Binding-site contacts:
Ligand atom C12 contacts residue JG35 of chain 1.D at 1.0 Å.
Ligand atom CB contacts residue ILE6 of chain 1.D at 0.6 Å (hydrophobic).
Ligand atom CG contacts residue ILE6 of chain 1.D at 0.6 Å (hydrophobic).
Ligand atom CA contacts residue LEU3 of chain 1.D at 0.8 Å (hydrophobic).
Ligand atom C8 contacts residue JG35 of chain 1.D at 1.1 Å.
Ligand atom C contacts residue LEU3 of chain 1.D at 0.4 Å (hydrophobic).
Ligand atom CA contacts residue ASN4 of chain 1.D at 0.8 Å.
Ligand atom C10 contacts residue JG35 of chain 1.D at 0.4 Å.
Ligand atom CG1 contacts residue ASN4 of chain 1.D at 1.1 Å.
Ligand atom CA contacts residue JG35 of chain 1.D at 0.9 Å.
Ligand atom O contacts residue JG35 of chain 1.D at 1.0 Å (h-bond).
Ligand atom C1 contacts residue JG35 of chain 1.D at 0.8 Å.
Ligand atom C contacts residue SER2 of chain 1.D at 0.8 Å.
Ligand atom O contacts residue VME7 of chain 1.D at 0.2 Å (h-bond).
Ligand atom C6 contacts residue JG35 of chain 1.D at 0.9 Å.
Ligand atom O contacts residue LEU3 of chain 1.D at 0.2 Å (h-bond).
Ligand atom CB contacts residue ASN4 of chain 1.D at 1.0 Å.
Ligand atom N contacts residue LEU3 of chain 1.D at 0.6 Å.
Ligand atom C4 contacts residue JG35 of chain 1.D at 0.6 Å.
Ligand atom C contacts residue VME7 of chain 1.D at 0.7 Å.
Ligand atom N contacts residue VME7 of chain 1.D at 0.6 Å.
Ligand atom CM contacts residue SER2 of chain 1.D at 0.7 Å.
Ligand atom N contacts residue VME7 of chain 1.D at 0.9 Å.
Ligand atom CA contacts residue ILE6 of chain 1.D at 0.9 Å (hydrophobic).
Ligand atom N contacts residue ILE6 of chain 1.D at 0.9 Å.
Ligand atom O1 contacts residue JG35 of chain 1.D at 0.6 Å (h-bond).
Ligand atom O contacts residue SER2 of chain 1.D at 0.4 Å (h-bond).
Ligand atom CG2 contacts residue LEU3 of chain 1.D at 0.9 Å (hydrophobic).
Ligand atom C7 contacts residue JG35 of chain 1.D at 0.8 Å.
Ligand atom C15 contacts residue JG35 of chain 1.D at 0.8 Å.
Ligand atom O contacts residue ILE6 of chain 1.D at 0.5 Å (h-bond).
Ligand atom N2 contacts residue JG35 of chain 1.D at 1.0 Å.
Ligand atom C contacts residue ILE6 of chain 1.D at 0.7 Å (hydrophobic).
Ligand atom CG contacts residue VME7 of chain 1.D at 1.1 Å.
Ligand atom CB contacts residue VME7 of chain 1.D at 0.8 Å.
Ligand atom CA contacts residue VME7 of chain 1.D at 1.0 Å.
Ligand atom CB contacts residue LEU3 of chain 1.D at 0.8 Å (hydrophobic).
Ligand atom O contacts residue ASN4 of chain 1.D at 0.9 Å (h-bond).
Ligand atom CD2 contacts residue VME7 of chain 1.D at 0.8 Å.
Ligand atom CG2 contacts residue ASN4 of chain 1.D at 0.4 Å.

Sequence of chain 1.B:
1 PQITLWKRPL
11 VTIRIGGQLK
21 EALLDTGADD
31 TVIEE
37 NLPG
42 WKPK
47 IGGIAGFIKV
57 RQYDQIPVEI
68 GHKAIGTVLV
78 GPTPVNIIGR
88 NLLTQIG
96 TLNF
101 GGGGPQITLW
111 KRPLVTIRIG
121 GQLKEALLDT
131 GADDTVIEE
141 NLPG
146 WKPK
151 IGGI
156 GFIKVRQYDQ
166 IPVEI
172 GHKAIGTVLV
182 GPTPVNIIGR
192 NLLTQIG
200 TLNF

This protein binds this small molecule.
Small molecule (SMILES): CC[C@H](C)[C@H](NC(=O)[C@@H]1CCCN1C[C@H](O)[C@H](Cc1ccccc1)NC(=O)[C@H](CC(N)=O)NC(=O)[C@H](CC(C)C)NC(=O)[C@H](CO)NC(C)=O)C(=O)N[C@H](C(=O)OC)C(C)C

Sequence of chain 1.A:
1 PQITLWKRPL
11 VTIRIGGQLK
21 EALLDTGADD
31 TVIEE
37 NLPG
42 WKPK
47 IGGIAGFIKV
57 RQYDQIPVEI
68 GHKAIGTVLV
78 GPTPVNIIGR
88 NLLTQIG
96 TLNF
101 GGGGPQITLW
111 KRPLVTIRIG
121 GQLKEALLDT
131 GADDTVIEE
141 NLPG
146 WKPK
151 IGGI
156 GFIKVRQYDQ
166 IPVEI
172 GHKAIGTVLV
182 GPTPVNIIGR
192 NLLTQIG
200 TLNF

Sequence of chain 1.D:
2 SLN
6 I